Binding-site contacts:
Ligand atom C8 contacts residue LYS31 of chain 1.A at 3.9 Å.
Ligand atom C6 contacts residue ASP42 of chain 1.B at 3.8 Å.
Ligand atom C8 contacts residue ASP42 of chain 1.B at 3.1 Å.
Ligand atom C27 contacts residue ARG17 of chain 1.B at 3.3 Å.
Ligand atom C9 contacts residue ASP42 of chain 1.B at 3.6 Å.
Ligand atom O25 contacts residue ARG17 of chain 1.B at 3.3 Å (salt-bridge).
Ligand atom C11 contacts residue VAL15 of chain 1.B at 3.8 Å (hydrophobic).
Ligand atom C18 contacts residue LYS51 of chain 1.A at 3.6 Å.
Ligand atom N8 contacts residue LYS29 of chain 1.A at 3.6 Å.
Ligand atom N21 contacts residue ILE46 of chain 1.A at 3.9 Å.
Ligand atom C9 contacts residue THR40 of chain 1.B at 3.3 Å.
Ligand atom C6 contacts residue LYS31 of chain 1.A at 3.1 Å.
Ligand atom N7 contacts residue LYS31 of chain 1.A at 3.7 Å.
Ligand atom C26 contacts residue ARG17 of chain 1.B at 3.8 Å.
Ligand atom O25 contacts residue ASP88 of chain 1.A at 3.7 Å.
Ligand atom O25 contacts residue ASN48 of chain 1.A at 3.6 Å (h-bond).
Ligand atom O21 contacts residue LYS29 of chain 1.A at 3.8 Å.
Ligand atom C21 contacts residue LYS31 of chain 1.A at 3.3 Å.
Ligand atom C4 contacts residue VAL11 of chain 1.A at 3.7 Å (hydrophobic).
Ligand atom C3 contacts residue VAL11 of chain 1.A at 3.9 Å (hydrophobic).
Ligand atom C3 contacts residue LYS31 of chain 1.A at 3.4 Å.
Ligand atom CL1 contacts residue VAL11 of chain 1.A at 3.6 Å.
Ligand atom CL1 contacts residue VAL47 of chain 1.B at 3.5 Å.
Ligand atom C23 contacts residue ARG17 of chain 1.B at 3.4 Å.
Ligand atom C21 contacts residue VAL47 of chain 1.B at 3.5 Å (hydrophobic).
Ligand atom O20 contacts residue GLY28 of chain 1.A at 3.9 Å.
Ligand atom C2 contacts residue LYS31 of chain 1.A at 3.4 Å.
Ligand atom C1 contacts residue LEU18 of chain 1.A at 3.1 Å (hydrophobic).
Ligand atom CL1 contacts residue ILE49 of chain 1.B at 3.5 Å.
Ligand atom N7 contacts residue VAL11 of chain 1.A at 3.8 Å.
Ligand atom N21 contacts residue ASP88 of chain 1.A at 3.0 Å (salt-bridge).
Ligand atom O20 contacts residue LYS51 of chain 1.A at 2.8 Å (salt-bridge).
Ligand atom C12 contacts residue ILE46 of chain 1.A at 3.9 Å (hydrophobic).
Ligand atom C23 contacts residue ASP88 of chain 1.A at 3.7 Å.
Ligand atom C5 contacts residue VAL11 of chain 1.A at 3.6 Å (hydrophobic).
Ligand atom C4 contacts residue LYS31 of chain 1.A at 3.2 Å.
Ligand atom N21 contacts residue ARG17 of chain 1.B at 3.6 Å.
Ligand atom C5 contacts residue LYS31 of chain 1.A at 3.1 Å.
Ligand atom C1 contacts residue GLY19 of chain 1.A at 3.8 Å.
Ligand atom N22 contacts residue ARG17 of chain 1.B at 3.7 Å.

Sequence of chain 1.B:
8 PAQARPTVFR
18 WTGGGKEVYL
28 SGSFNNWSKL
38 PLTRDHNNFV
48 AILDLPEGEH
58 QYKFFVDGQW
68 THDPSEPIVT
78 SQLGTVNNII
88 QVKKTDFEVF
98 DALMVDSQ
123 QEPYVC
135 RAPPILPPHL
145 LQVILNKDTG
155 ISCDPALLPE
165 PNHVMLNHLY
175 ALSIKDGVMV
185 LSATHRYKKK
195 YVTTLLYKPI

A protein and the small-molecule ligand that binds it are described below.
Small molecule (SMILES): Cc1ccc(Oc2nc3cc(-c4ccc5c(ccn5C)c4)c(Cl)cc3[nH]2)cc1C(=O)NO

Sequence of chain 1.A:
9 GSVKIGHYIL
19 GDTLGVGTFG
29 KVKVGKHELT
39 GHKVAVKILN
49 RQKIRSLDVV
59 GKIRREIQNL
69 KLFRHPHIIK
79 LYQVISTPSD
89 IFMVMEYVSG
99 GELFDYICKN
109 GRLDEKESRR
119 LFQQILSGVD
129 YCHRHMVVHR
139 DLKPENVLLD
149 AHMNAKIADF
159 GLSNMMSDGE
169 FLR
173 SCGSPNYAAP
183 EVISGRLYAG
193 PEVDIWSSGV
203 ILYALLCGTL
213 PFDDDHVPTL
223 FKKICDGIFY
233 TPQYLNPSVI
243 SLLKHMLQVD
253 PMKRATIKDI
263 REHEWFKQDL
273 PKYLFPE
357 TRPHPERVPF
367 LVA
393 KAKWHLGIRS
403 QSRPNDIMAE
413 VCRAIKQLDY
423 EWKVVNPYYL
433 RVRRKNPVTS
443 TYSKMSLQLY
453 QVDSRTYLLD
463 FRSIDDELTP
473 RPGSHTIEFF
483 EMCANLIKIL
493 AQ